A small-molecule ligand and the protein it binds are described below.
Small molecule (SMILES): CC(=O)N[C@H]1[C@H](O[C@H]2[C@H](O)[C@@H](NC(C)=O)CO[C@@H]2CO[C@@H]2O[C@@H](C)[C@@H](O)[C@@H](O)[C@@H]2O)O[C@H](CO)[C@@H](O[C@@H]2O[C@H](CO[C@H]3O[C@H](CO)[C@@H](O)[C@H](O)[C@@H]3O)[C@@H](O)[C@H](O[C@H]3O[C@H](CO)[C@@H](O)[C@H](O)[C@@H]3O[C@@H]3O[C@H](CO)[C@@H](O[C@@H]4O[C@H](CO)[C@H](O)[C@H](O)[C@H]4O)[C@H](O)[C@H]3NC(C)=O)[C@@H]2O)[C@@H]1O

Sequence of chain 3.F:
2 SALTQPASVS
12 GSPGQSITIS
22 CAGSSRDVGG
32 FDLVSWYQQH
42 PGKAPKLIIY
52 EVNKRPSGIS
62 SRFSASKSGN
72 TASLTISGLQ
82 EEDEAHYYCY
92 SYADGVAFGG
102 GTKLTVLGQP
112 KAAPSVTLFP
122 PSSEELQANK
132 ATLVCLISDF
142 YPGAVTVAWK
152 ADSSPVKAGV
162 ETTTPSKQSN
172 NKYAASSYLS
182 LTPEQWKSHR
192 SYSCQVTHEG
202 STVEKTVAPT

Binding-site contacts:
Ligand atom C5 contacts residue ASN246 of chain 3.B at 4.2 Å.
Ligand atom O5 contacts residue ASN246 of chain 3.B at 4.2 Å.
Ligand atom O7 contacts residue PHE32 of chain 3.F at 4.2 Å.
Ligand atom C4 contacts residue ASN246 of chain 3.B at 4.2 Å.
Ligand atom C8 contacts residue ASP33 of chain 3.F at 4.2 Å.
Ligand atom C5 contacts residue ASN246 of chain 3.B at 3.5 Å.
Ligand atom O4 contacts residue GLY31 of chain 3.F at 4.2 Å.
Ligand atom N2 contacts residue GLY31 of chain 3.F at 4.3 Å.
Ligand atom O6 contacts residue GLY31 of chain 3.F at 3.8 Å.
Ligand atom O4 contacts residue SER108 of chain 3.E at 3.4 Å (h-bond).
Ligand atom C2 contacts residue ASN246 of chain 3.B at 2.6 Å.
Ligand atom C8 contacts residue NAG1 of chain 3.N at 3.8 Å.
Ligand atom C6 contacts residue ASN246 of chain 3.B at 4.2 Å.
Ligand atom C6 contacts residue PHE32 of chain 3.F at 4.3 Å (hydrophobic).
Ligand atom C6 contacts residue THR248 of chain 3.B at 4.4 Å.
Ligand atom O5 contacts residue GLY31 of chain 3.F at 3.8 Å.
Ligand atom C4 contacts residue SER108 of chain 3.E at 4.4 Å.
Ligand atom C1 contacts residue THR248 of chain 3.B at 3.3 Å.
Ligand atom C3 contacts residue ASN246 of chain 3.B at 3.8 Å.
Ligand atom O7 contacts residue NAG2 of chain 3.N at 4.3 Å.
Ligand atom C1 contacts residue GLY31 of chain 3.F at 4.0 Å.
Ligand atom C3 contacts residue ASP33 of chain 3.F at 4.0 Å.
Ligand atom C5 contacts residue GLY31 of chain 3.F at 4.3 Å.
Ligand atom C7 contacts residue ASN246 of chain 3.B at 4.0 Å.
Ligand atom O3 contacts residue GLY31 of chain 3.F at 4.0 Å.
Ligand atom N2 contacts residue ASN246 of chain 3.B at 3.1 Å (h-bond).
Ligand atom O5 contacts residue THR248 of chain 3.B at 3.6 Å (h-bond).
Ligand atom C5 contacts residue THR248 of chain 3.B at 3.5 Å.
Ligand atom O7 contacts residue ASP33 of chain 3.F at 4.0 Å.
Ligand atom C7 contacts residue GLY31 of chain 3.F at 4.2 Å.
Ligand atom C4 contacts residue GLY31 of chain 3.F at 3.7 Å.
Ligand atom O5 contacts residue ASN246 of chain 3.B at 2.2 Å (h-bond).
Ligand atom O7 contacts residue GLY31 of chain 3.F at 3.4 Å (h-bond).
Ligand atom C2 contacts residue ASP33 of chain 3.F at 4.2 Å.
Ligand atom C3 contacts residue GLY31 of chain 3.F at 3.9 Å.
Ligand atom C1 contacts residue ASN246 of chain 3.B at 1.4 Å.
Ligand atom C2 contacts residue GLY31 of chain 3.F at 3.3 Å.
Ligand atom O6 contacts residue ASN246 of chain 3.B at 3.9 Å.
Ligand atom C6 contacts residue ASN249 of chain 3.B at 3.2 Å.
Ligand atom O3 contacts residue ASP33 of chain 3.F at 3.0 Å (salt-bridge).

Sequence of chain 3.B:
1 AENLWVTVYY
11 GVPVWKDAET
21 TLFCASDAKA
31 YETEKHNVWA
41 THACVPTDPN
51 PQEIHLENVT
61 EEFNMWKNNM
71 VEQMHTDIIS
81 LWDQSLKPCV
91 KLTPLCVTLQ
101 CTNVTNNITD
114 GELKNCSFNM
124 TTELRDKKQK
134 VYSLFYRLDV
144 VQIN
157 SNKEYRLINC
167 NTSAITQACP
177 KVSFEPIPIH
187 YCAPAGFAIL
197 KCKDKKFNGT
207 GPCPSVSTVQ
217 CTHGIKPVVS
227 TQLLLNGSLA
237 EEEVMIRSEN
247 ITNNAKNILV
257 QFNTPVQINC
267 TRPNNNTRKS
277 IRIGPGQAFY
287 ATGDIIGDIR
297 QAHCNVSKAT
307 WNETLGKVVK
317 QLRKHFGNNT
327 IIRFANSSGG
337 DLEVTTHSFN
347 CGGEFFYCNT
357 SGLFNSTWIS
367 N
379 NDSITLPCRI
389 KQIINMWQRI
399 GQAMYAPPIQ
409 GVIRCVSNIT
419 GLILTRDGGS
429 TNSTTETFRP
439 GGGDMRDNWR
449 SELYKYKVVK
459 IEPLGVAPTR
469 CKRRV

Sequence of chain 3.E:
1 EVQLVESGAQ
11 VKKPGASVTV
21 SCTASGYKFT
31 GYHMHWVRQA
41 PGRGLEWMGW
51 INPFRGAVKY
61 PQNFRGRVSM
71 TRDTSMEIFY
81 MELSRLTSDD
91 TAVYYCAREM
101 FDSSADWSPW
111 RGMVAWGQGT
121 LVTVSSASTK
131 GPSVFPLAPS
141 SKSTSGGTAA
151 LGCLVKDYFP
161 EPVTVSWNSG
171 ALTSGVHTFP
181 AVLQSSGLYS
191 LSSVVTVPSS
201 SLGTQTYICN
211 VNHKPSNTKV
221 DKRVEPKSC